This small molecule binds to this protein.
Small molecule (SMILES): CC(C)C[C@H](NC(=O)[C@@H](O)CC(=O)O)C(=O)NCCCCNC(N)=[NH2+]

Sequence of chain 1.A:
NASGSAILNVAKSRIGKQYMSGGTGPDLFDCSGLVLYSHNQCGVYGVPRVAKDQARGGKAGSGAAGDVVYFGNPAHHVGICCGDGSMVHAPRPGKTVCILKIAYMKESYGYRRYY

Binding-site contacts:
Ligand atom C4 contacts residue SER42 of chain 1.A at 3.6 Å.
Ligand atom O1 contacts residue TYR29 of chain 1.A at 4.0 Å.
Ligand atom O4 contacts residue CYS41 of chain 1.A at 4.2 Å.
Ligand atom C3 contacts residue SER42 of chain 1.A at 3.9 Å.
Ligand atom C4 contacts residue HIS86 of chain 1.A at 4.5 Å.
Ligand atom C1 contacts residue TYR29 of chain 1.A at 3.5 Å (hydrophobic).
Ligand atom C2 contacts residue SER42 of chain 1.A at 4.1 Å.
Ligand atom N1 contacts residue HIS86 of chain 1.A at 3.7 Å.
Ligand atom O2 contacts residue CYS41 of chain 1.A at 3.0 Å (h-bond).
Ligand atom O4 contacts residue VAL60 of chain 1.A at 3.7 Å.
Ligand atom O4 contacts residue ALA61 of chain 1.A at 3.1 Å (h-bond).
Ligand atom O3 contacts residue CYS41 of chain 1.A at 4.2 Å.
Ligand atom O2 contacts residue TYR29 of chain 1.A at 2.5 Å (h-bond).
Ligand atom C4 contacts residue CYS41 of chain 1.A at 3.7 Å (hydrophobic).
Ligand atom C2 contacts residue HIS87 of chain 1.A at 4.3 Å.
Ligand atom C1 contacts residue CYS41 of chain 1.A at 2.5 Å (hydrophobic).
Ligand atom O3 contacts residue TYR29 of chain 1.A at 3.9 Å.
Ligand atom N1 contacts residue CYS41 of chain 1.A at 4.3 Å.
Ligand atom O1 contacts residue HIS86 of chain 1.A at 3.6 Å.
Ligand atom C3 contacts residue CYS41 of chain 1.A at 3.0 Å (hydrophobic).
Ligand atom N1 contacts residue ALA61 of chain 1.A at 3.5 Å.
Ligand atom C4 contacts residue ALA61 of chain 1.A at 3.6 Å (hydrophobic).
Ligand atom C1 contacts residue HIS87 of chain 1.A at 3.7 Å.
Ligand atom C3 contacts residue ASP40 of chain 1.A at 4.5 Å.
Ligand atom C2 contacts residue ALA61 of chain 1.A at 4.4 Å (hydrophobic).
Ligand atom C1 contacts residue HIS86 of chain 1.A at 4.1 Å.
Ligand atom O2 contacts residue ASP40 of chain 1.A at 3.8 Å.
Ligand atom O4 contacts residue SER42 of chain 1.A at 2.6 Å (h-bond).
Ligand atom O1 contacts residue CYS41 of chain 1.A at 3.2 Å (h-bond).
Ligand atom C2 contacts residue HIS86 of chain 1.A at 3.6 Å.
Ligand atom O1 contacts residue HIS87 of chain 1.A at 3.0 Å (h-bond).
Ligand atom O2 contacts residue ALA100 of chain 1.A at 4.3 Å.
Ligand atom O1 contacts residue PRO101 of chain 1.A at 4.3 Å.
Ligand atom O2 contacts residue HIS87 of chain 1.A at 4.5 Å.
Ligand atom C2 contacts residue CYS41 of chain 1.A at 1.8 Å (hydrophobic).